A protein and the small-molecule ligand that binds it are described below.
Small molecule (SMILES): CC(=O)N[C@@H]1[C@@H](O)[C@H](O)[C@@H](CO)O[C@H]1O

Binding-site contacts:
Ligand atom C5 contacts residue ASN69 of chain 56.F at 3.7 Å.
Ligand atom O4 contacts residue VAL31 of chain 56.F at 3.3 Å.
Ligand atom C3 contacts residue NAG1 of chain 56.DA at 3.7 Å.
Ligand atom N2 contacts residue ASN69 of chain 56.F at 4.3 Å.
Ligand atom O3 contacts residue VAL31 of chain 56.F at 3.6 Å.
Ligand atom C8 contacts residue ARG57 of chain 56.F at 4.2 Å.
Ligand atom C1 contacts residue VAL31 of chain 56.F at 4.3 Å (hydrophobic).
Ligand atom N2 contacts residue VAL31 of chain 56.F at 4.0 Å.
Ligand atom O1 contacts residue VAL31 of chain 56.F at 3.4 Å (h-bond).
Ligand atom C5 contacts residue VAL31 of chain 56.F at 4.2 Å (hydrophobic).
Ligand atom O4 contacts residue NAG1 of chain 56.DA at 3.0 Å.
Ligand atom O3 contacts residue NAG1 of chain 56.DA at 2.6 Å (h-bond).
Ligand atom C6 contacts residue MET33 of chain 56.F at 3.5 Å (hydrophobic).
Ligand atom O5 contacts residue ASN69 of chain 56.F at 2.8 Å (h-bond).
Ligand atom C6 contacts residue LEU24 of chain 56.F at 4.5 Å (hydrophobic).
Ligand atom C2 contacts residue VAL31 of chain 56.F at 4.0 Å (hydrophobic).
Ligand atom C6 contacts residue NAG1 of chain 56.DA at 4.3 Å.
Ligand atom O1 contacts residue SER70 of chain 56.F at 4.2 Å.
Ligand atom C5 contacts residue NAG1 of chain 56.DA at 4.3 Å.
Ligand atom C2 contacts residue ASN69 of chain 56.F at 4.2 Å.
Ligand atom C7 contacts residue SER70 of chain 56.F at 4.4 Å.
Ligand atom C4 contacts residue NAG1 of chain 56.DA at 3.2 Å.
Ligand atom C4 contacts residue VAL31 of chain 56.F at 3.8 Å (hydrophobic).
Ligand atom C1 contacts residue ASN69 of chain 56.F at 2.7 Å.
Ligand atom C5 contacts residue MET33 of chain 56.F at 3.7 Å (hydrophobic).
Ligand atom C8 contacts residue SER70 of chain 56.F at 3.7 Å.
Ligand atom O1 contacts residue MET33 of chain 56.F at 3.9 Å.
Ligand atom C8 contacts residue ASN69 of chain 56.F at 3.4 Å.
Ligand atom C6 contacts residue ASN69 of chain 56.F at 4.4 Å.
Ligand atom C7 contacts residue ASN69 of chain 56.F at 3.8 Å.
Ligand atom O1 contacts residue ASN69 of chain 56.F at 2.1 Å (h-bond).
Ligand atom O6 contacts residue NAG1 of chain 56.DA at 3.0 Å.
Ligand atom O7 contacts residue ASN69 of chain 56.F at 3.8 Å.
Ligand atom C3 contacts residue VAL31 of chain 56.F at 3.0 Å (hydrophobic).
Ligand atom O5 contacts residue MET33 of chain 56.F at 4.2 Å.

Sequence of chain 56.F:
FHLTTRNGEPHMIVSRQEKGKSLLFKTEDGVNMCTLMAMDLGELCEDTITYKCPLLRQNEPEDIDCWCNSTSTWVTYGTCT